A small-molecule ligand and the protein it binds are described below.
Small molecule (SMILES): CC[C@H](C)[C@H](N)C(=O)N[C@@H](CO)C(=O)N[C@@H](CCC(=O)O)C(=O)N[C@H](C=O)C(C)C

Binding-site contacts:
Ligand atom C contacts residue VAL4 of chain 12.E at 3.5 Å (hydrophobic).
Ligand atom CB contacts residue ALA2 of chain 12.E at 4.0 Å (hydrophobic).
Ligand atom CB contacts residue ALA2 of chain 12.E at 3.5 Å (hydrophobic).
Ligand atom N contacts residue ALA2 of chain 12.E at 2.8 Å (h-bond).
Ligand atom C contacts residue ALA2 of chain 12.E at 4.2 Å (hydrophobic).
Ligand atom OE1 contacts residue VAL4 of chain 12.E at 3.3 Å (h-bond).
Ligand atom N contacts residue GLN3 of chain 12.E at 4.5 Å.
Ligand atom O contacts residue GLN3 of chain 12.E at 3.0 Å (h-bond).
Ligand atom C contacts residue ALA2 of chain 12.E at 3.6 Å (hydrophobic).
Ligand atom CA contacts residue ALA2 of chain 12.E at 3.8 Å (hydrophobic).
Ligand atom CA contacts residue VAL4 of chain 12.E at 4.0 Å (hydrophobic).
Ligand atom CB contacts residue VAL4 of chain 12.E at 4.2 Å (hydrophobic).
Ligand atom CB contacts residue VAL4 of chain 12.E at 4.0 Å (hydrophobic).
Ligand atom O contacts residue VAL4 of chain 12.E at 4.2 Å.
Ligand atom OG contacts residue GLN3 of chain 12.E at 3.3 Å (h-bond).
Ligand atom C contacts residue GLN3 of chain 12.E at 3.8 Å.
Ligand atom C contacts residue VAL4 of chain 12.E at 4.4 Å (hydrophobic).
Ligand atom C contacts residue VAL4 of chain 12.E at 4.5 Å (hydrophobic).
Ligand atom CA contacts residue VAL4 of chain 12.E at 3.5 Å (hydrophobic).
Ligand atom CG2 contacts residue ALA2 of chain 12.E at 4.3 Å (hydrophobic).
Ligand atom N contacts residue VAL4 of chain 12.E at 4.1 Å.
Ligand atom CG2 contacts residue SER5 of chain 12.E at 3.2 Å.
Ligand atom N contacts residue VAL4 of chain 12.E at 3.0 Å (h-bond).
Ligand atom CA contacts residue ALA2 of chain 12.E at 3.4 Å (hydrophobic).
Ligand atom CD contacts residue VAL4 of chain 12.E at 3.8 Å (hydrophobic).
Ligand atom CB contacts residue GLN3 of chain 12.E at 3.6 Å.
Ligand atom OE2 contacts residue VAL4 of chain 12.E at 3.6 Å.
Ligand atom CG1 contacts residue GLN3 of chain 12.E at 3.0 Å.
Ligand atom N contacts residue ALA2 of chain 12.E at 4.3 Å.
Ligand atom O contacts residue VAL4 of chain 12.E at 4.4 Å.
Ligand atom CB contacts residue GLN3 of chain 12.E at 4.1 Å.
Ligand atom CG2 contacts residue VAL4 of chain 12.E at 3.4 Å (hydrophobic).
Ligand atom CG2 contacts residue GLN3 of chain 12.E at 3.9 Å.
Ligand atom CA contacts residue GLN3 of chain 12.E at 4.3 Å.

Sequence of chain 12.E:
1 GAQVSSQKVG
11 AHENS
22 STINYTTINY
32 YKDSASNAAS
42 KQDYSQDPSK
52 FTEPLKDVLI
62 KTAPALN